Binding-site contacts:
Ligand atom O3 contacts residue NAG1 of chain 1.ZA at 4.5 Å.
Ligand atom C5 contacts residue ASN332 of chain 1.G at 3.7 Å.
Ligand atom O2 contacts residue NAG2 of chain 1.ZA at 4.4 Å.
Ligand atom O6 contacts residue NAG1 of chain 1.AB at 4.3 Å.
Ligand atom C4 contacts residue ASN332 of chain 1.G at 4.2 Å.
Ligand atom C1 contacts residue SER357 of chain 1.G at 4.2 Å.
Ligand atom C8 contacts residue THR341 of chain 1.G at 4.0 Å.
Ligand atom C1 contacts residue ASN332 of chain 1.G at 1.4 Å.
Ligand atom C3 contacts residue NAG2 of chain 1.ZA at 4.4 Å.
Ligand atom O7 contacts residue ASN332 of chain 1.G at 3.9 Å.
Ligand atom N2 contacts residue SER333 of chain 1.G at 3.8 Å.
Ligand atom O7 contacts residue NAG1 of chain 1.ZA at 3.1 Å (h-bond).
Ligand atom C5 contacts residue NAG2 of chain 1.ZA at 4.1 Å.
Ligand atom N2 contacts residue ASN332 of chain 1.G at 2.8 Å (h-bond).
Ligand atom C8 contacts residue SER333 of chain 1.G at 4.0 Å.
Ligand atom C7 contacts residue NAG1 of chain 1.ZA at 4.3 Å.
Ligand atom O4 contacts residue NAG2 of chain 1.ZA at 3.9 Å.
Ligand atom O5 contacts residue NAG1 of chain 1.ZA at 4.3 Å.
Ligand atom C6 contacts residue NAG2 of chain 1.ZA at 3.9 Å.
Ligand atom O6 contacts residue NAG2 of chain 1.ZA at 3.3 Å (h-bond).
Ligand atom O5 contacts residue ASN332 of chain 1.G at 2.4 Å (h-bond).
Ligand atom C2 contacts residue ASN332 of chain 1.G at 2.4 Å.
Ligand atom C7 contacts residue SER333 of chain 1.G at 4.4 Å.
Ligand atom C6 contacts residue NAG1 of chain 1.ZA at 3.7 Å.
Ligand atom C2 contacts residue NAG2 of chain 1.ZA at 4.5 Å.
Ligand atom C3 contacts residue ASN332 of chain 1.G at 3.8 Å.
Ligand atom O5 contacts residue SER357 of chain 1.G at 4.0 Å.
Ligand atom O7 contacts residue ASN355 of chain 1.G at 4.2 Å.
Ligand atom C5 contacts residue NAG1 of chain 1.ZA at 4.0 Å.
Ligand atom C7 contacts residue ASN332 of chain 1.G at 3.6 Å.
Ligand atom O3 contacts residue ARG113 of chain 1.G at 3.6 Å (salt-bridge).

A protein and the small-molecule ligand that binds it are described below.
Small molecule (SMILES): CC(=O)N[C@H]1[C@H](O[C@H]2[C@H](O)[C@@H](NC(C)=O)CO[C@@H]2CO)O[C@H](CO)[C@@H](O[C@@H]2O[C@H](CO)[C@@H](O)[C@H](O)[C@@H]2O)[C@@H]1O

Sequence of chain 1.G:
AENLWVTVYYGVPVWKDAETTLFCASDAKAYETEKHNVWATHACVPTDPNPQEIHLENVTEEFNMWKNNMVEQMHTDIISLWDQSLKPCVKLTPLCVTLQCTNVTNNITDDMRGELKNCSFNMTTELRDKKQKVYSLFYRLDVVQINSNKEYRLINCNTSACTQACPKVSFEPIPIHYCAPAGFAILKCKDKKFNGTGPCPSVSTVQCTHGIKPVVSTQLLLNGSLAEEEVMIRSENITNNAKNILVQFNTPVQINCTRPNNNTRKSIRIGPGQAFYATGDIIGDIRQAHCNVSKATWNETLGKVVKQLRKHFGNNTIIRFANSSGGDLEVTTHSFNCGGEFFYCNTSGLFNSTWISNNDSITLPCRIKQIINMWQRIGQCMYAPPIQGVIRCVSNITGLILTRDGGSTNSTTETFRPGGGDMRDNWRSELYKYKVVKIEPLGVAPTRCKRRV